A small-molecule ligand and the protein it binds are described below.
Small molecule (SMILES): OC[C@H]1O[C@@H](NC(=S)N/N=C/c2ccc(F)cc2)[C@H](O)[C@@H](O)[C@@H]1O

Binding-site contacts:
Ligand atom O3 contacts residue GLU190 of chain 2.A at 2.9 Å (salt-bridge).
Ligand atom C12 contacts residue TRP67 of chain 2.A at 3.8 Å (hydrophobic).
Ligand atom C9 contacts residue ARG60 of chain 2.A at 3.6 Å.
Ligand atom C8 contacts residue VAL40 of chain 1.A at 3.6 Å (hydrophobic).
Ligand atom C7 contacts residue LYS191 of chain 2.A at 3.7 Å.
Ligand atom S1 contacts residue THR38 of chain 1.A at 3.9 Å.
Ligand atom C2 contacts residue GLU190 of chain 2.A at 3.4 Å.
Ligand atom O6 contacts residue ASN187 of chain 2.A at 3.6 Å.
Ligand atom C8 contacts residue ARG60 of chain 2.A at 3.5 Å.
Ligand atom O2 contacts residue LYS191 of chain 2.A at 3.7 Å.
Ligand atom N3 contacts residue LYS191 of chain 2.A at 3.6 Å.
Ligand atom N3 contacts residue GLU190 of chain 2.A at 3.9 Å.
Ligand atom F1 contacts residue PRO229 of chain 2.A at 3.2 Å.
Ligand atom O2 contacts residue GLU190 of chain 2.A at 3.8 Å.
Ligand atom C10 contacts residue PHE37 of chain 1.A at 3.9 Å (hydrophobic).
Ligand atom C3 contacts residue GLU190 of chain 2.A at 3.9 Å.
Ligand atom C1 contacts residue GLU190 of chain 2.A at 3.9 Å.
Ligand atom C13 contacts residue TRP67 of chain 2.A at 3.9 Å (hydrophobic).
Ligand atom N3 contacts residue ARG60 of chain 2.A at 3.4 Å (salt-bridge).
Ligand atom C13 contacts residue PRO188 of chain 2.A at 3.8 Å (hydrophobic).
Ligand atom N1 contacts residue LYS191 of chain 2.A at 3.9 Å.
Ligand atom O2 contacts residue ALA192 of chain 2.A at 2.9 Å (h-bond).
Ligand atom O3 contacts residue TYR226 of chain 2.A at 3.4 Å.
Ligand atom C10 contacts residue VAL40 of chain 1.A at 3.6 Å (hydrophobic).
Ligand atom C10 contacts residue VAL64 of chain 2.A at 3.9 Å (hydrophobic).
Ligand atom C11 contacts residue VAL64 of chain 2.A at 3.8 Å (hydrophobic).
Ligand atom C8 contacts residue THR38 of chain 1.A at 3.4 Å.
Ligand atom N1 contacts residue GLU190 of chain 2.A at 3.4 Å (salt-bridge).
Ligand atom N2 contacts residue THR38 of chain 1.A at 2.7 Å (h-bond).
Ligand atom C7 contacts residue THR38 of chain 1.A at 3.7 Å.
Ligand atom F1 contacts residue LEU63 of chain 2.A at 3.5 Å.
Ligand atom C9 contacts residue VAL40 of chain 1.A at 3.7 Å (hydrophobic).
Ligand atom N2 contacts residue ARG60 of chain 2.A at 3.5 Å (salt-bridge).
Ligand atom C13 contacts residue TRP189 of chain 2.A at 3.8 Å (hydrophobic).
Ligand atom N2 contacts residue LYS191 of chain 2.A at 3.4 Å.
Ligand atom N3 contacts residue THR38 of chain 1.A at 3.5 Å (h-bond).
Ligand atom C14 contacts residue PRO188 of chain 2.A at 3.8 Å (hydrophobic).
Ligand atom C10 contacts residue ARG60 of chain 2.A at 3.6 Å.
Ligand atom C11 contacts residue ARG60 of chain 2.A at 3.7 Å.
Ligand atom C14 contacts residue GLU190 of chain 2.A at 3.6 Å.

Sequence of chain 2.A:
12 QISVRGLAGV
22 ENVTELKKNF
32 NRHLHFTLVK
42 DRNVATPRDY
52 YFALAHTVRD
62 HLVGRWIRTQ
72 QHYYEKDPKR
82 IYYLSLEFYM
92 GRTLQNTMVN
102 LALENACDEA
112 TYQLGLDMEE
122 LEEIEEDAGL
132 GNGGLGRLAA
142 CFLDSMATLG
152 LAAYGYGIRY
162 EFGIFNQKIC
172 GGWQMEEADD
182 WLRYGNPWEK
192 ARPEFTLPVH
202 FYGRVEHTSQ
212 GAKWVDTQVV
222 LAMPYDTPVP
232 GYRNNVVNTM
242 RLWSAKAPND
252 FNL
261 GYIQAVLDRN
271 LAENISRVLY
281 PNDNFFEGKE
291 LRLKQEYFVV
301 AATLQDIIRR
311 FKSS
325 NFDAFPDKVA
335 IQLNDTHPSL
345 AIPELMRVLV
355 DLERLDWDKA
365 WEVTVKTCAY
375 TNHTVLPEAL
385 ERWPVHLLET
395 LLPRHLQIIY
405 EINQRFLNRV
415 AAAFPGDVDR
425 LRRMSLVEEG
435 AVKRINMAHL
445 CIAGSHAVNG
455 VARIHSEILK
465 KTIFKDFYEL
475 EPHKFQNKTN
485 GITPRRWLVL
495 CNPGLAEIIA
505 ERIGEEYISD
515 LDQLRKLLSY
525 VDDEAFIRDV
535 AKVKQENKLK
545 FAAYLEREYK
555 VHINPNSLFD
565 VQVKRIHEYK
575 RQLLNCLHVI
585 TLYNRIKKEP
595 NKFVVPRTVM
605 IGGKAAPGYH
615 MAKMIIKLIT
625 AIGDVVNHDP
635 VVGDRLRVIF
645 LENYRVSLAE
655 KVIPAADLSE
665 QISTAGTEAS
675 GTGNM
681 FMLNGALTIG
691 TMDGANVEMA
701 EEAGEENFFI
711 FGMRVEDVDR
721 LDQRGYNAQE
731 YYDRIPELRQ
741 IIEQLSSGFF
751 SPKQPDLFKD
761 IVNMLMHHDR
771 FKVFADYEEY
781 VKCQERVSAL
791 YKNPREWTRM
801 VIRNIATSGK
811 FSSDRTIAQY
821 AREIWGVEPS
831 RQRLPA

Sequence of chain 1.A:
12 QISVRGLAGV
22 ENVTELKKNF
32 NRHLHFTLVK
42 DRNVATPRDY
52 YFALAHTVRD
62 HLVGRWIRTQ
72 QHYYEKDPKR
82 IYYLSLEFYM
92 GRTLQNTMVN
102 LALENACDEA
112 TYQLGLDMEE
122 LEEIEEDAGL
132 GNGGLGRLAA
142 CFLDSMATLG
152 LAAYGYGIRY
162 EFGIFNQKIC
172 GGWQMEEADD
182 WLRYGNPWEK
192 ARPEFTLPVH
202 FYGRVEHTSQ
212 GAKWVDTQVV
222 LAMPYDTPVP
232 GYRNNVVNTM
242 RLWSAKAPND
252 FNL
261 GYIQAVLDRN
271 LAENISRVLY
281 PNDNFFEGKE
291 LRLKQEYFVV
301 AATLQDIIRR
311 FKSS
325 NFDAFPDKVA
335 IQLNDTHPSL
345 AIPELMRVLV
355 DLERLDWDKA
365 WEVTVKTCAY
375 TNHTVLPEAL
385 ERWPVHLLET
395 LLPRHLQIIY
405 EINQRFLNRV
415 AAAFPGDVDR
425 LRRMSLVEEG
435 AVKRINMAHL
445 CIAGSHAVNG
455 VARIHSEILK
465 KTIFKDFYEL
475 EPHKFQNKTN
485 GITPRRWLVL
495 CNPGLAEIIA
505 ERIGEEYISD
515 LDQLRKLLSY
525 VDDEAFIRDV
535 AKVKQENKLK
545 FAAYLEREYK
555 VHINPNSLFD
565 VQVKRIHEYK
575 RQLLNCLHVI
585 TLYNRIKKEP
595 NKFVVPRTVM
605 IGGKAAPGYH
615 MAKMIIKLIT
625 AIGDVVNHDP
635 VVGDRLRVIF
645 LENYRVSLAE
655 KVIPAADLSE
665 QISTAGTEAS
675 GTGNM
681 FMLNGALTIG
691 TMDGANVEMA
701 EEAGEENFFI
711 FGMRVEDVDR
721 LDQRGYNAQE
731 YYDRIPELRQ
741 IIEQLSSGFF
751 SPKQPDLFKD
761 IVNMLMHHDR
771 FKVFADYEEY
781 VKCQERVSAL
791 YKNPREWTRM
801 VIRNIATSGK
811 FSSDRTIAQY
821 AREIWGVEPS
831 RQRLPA